The protein below binds the small molecule below.
Small molecule (SMILES): O=C(Nc1ccc(Nc2nccc(Nc3cc(C4CCCC4)[nH]n3)n2)cc1)Nc1cccc(C(F)(F)F)c1

Sequence of chain 1.A:
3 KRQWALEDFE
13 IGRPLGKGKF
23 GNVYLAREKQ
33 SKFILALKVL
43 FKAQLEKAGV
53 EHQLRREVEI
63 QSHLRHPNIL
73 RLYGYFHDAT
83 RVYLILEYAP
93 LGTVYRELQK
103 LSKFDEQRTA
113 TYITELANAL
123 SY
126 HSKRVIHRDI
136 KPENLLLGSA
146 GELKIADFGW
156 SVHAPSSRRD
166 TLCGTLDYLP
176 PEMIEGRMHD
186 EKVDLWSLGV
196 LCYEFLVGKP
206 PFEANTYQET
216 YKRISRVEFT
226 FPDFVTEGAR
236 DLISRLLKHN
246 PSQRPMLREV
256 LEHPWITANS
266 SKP

Binding-site contacts:
Ligand atom F11 contacts residue GLY23 of chain 1.A at 3.4 Å.
Ligand atom C26 contacts residue ALA91 of chain 1.A at 3.5 Å (hydrophobic).
Ligand atom C13 contacts residue VAL25 of chain 1.A at 3.4 Å (hydrophobic).
Ligand atom N27 contacts residue TYR90 of chain 1.A at 3.4 Å.
Ligand atom F10 contacts residue PRO160 of chain 1.A at 2.9 Å.
Ligand atom C02 contacts residue ASP152 of chain 1.A at 3.6 Å.
Ligand atom O01 contacts residue VAL25 of chain 1.A at 3.5 Å.
Ligand atom C04 contacts residue PRO160 of chain 1.A at 3.6 Å (hydrophobic).
Ligand atom F12 contacts residue GLY23 of chain 1.A at 2.9 Å.
Ligand atom C25 contacts residue ALA91 of chain 1.A at 3.4 Å (hydrophobic).
Ligand atom C22 contacts residue PO41 of chain 1.D at 3.6 Å.
Ligand atom F11 contacts residue VAL25 of chain 1.A at 3.3 Å.
Ligand atom N21 contacts residue PO41 of chain 1.D at 2.9 Å (h-bond).
Ligand atom C05 contacts residue LYS40 of chain 1.A at 3.6 Å.
Ligand atom C31 contacts residue LEU141 of chain 1.A at 3.6 Å (hydrophobic).
Ligand atom C35 contacts residue ASP152 of chain 1.A at 3.5 Å.
Ligand atom N23 contacts residue PO41 of chain 1.D at 2.8 Å (h-bond).
Ligand atom N14 contacts residue ASP152 of chain 1.A at 2.7 Å (salt-bridge).
Ligand atom C05 contacts residue ALA159 of chain 1.A at 3.5 Å (hydrophobic).
Ligand atom C13 contacts residue PRO160 of chain 1.A at 3.2 Å (hydrophobic).
Ligand atom N03 contacts residue ASP152 of chain 1.A at 2.7 Å (salt-bridge).
Ligand atom C08 contacts residue PRO160 of chain 1.A at 3.3 Å (hydrophobic).
Ligand atom N03 contacts residue ALA159 of chain 1.A at 3.6 Å.
Ligand atom C18 contacts residue ASP152 of chain 1.A at 3.5 Å.
Ligand atom F12 contacts residue PHE22 of chain 1.A at 3.4 Å.
Ligand atom F10 contacts residue GLY23 of chain 1.A at 3.1 Å.
Ligand atom N29 contacts residue GLU89 of chain 1.A at 3.5 Å (salt-bridge).
Ligand atom N29 contacts residue TYR90 of chain 1.A at 3.5 Å.
Ligand atom N27 contacts residue ALA91 of chain 1.A at 2.8 Å (h-bond).
Ligand atom C17 contacts residue LEU17 of chain 1.A at 3.4 Å (hydrophobic).
Ligand atom F10 contacts residue GLY20 of chain 1.A at 3.5 Å.
Ligand atom F12 contacts residue LEU42 of chain 1.A at 3.6 Å.
Ligand atom F11 contacts residue ASN24 of chain 1.A at 3.2 Å.
Ligand atom N30 contacts residue GLU89 of chain 1.A at 2.9 Å (salt-bridge).
Ligand atom C05 contacts residue ASP152 of chain 1.A at 3.4 Å.
Ligand atom C33 contacts residue VAL25 of chain 1.A at 3.4 Å (hydrophobic).
Ligand atom C09 contacts residue GLY23 of chain 1.A at 3.6 Å.
Ligand atom N29 contacts residue ALA91 of chain 1.A at 2.9 Å (h-bond).
Ligand atom C04 contacts residue ASP152 of chain 1.A at 3.5 Å.
Ligand atom C24 contacts residue GLY94 of chain 1.A at 3.6 Å.